Sequence of chain 1.C:
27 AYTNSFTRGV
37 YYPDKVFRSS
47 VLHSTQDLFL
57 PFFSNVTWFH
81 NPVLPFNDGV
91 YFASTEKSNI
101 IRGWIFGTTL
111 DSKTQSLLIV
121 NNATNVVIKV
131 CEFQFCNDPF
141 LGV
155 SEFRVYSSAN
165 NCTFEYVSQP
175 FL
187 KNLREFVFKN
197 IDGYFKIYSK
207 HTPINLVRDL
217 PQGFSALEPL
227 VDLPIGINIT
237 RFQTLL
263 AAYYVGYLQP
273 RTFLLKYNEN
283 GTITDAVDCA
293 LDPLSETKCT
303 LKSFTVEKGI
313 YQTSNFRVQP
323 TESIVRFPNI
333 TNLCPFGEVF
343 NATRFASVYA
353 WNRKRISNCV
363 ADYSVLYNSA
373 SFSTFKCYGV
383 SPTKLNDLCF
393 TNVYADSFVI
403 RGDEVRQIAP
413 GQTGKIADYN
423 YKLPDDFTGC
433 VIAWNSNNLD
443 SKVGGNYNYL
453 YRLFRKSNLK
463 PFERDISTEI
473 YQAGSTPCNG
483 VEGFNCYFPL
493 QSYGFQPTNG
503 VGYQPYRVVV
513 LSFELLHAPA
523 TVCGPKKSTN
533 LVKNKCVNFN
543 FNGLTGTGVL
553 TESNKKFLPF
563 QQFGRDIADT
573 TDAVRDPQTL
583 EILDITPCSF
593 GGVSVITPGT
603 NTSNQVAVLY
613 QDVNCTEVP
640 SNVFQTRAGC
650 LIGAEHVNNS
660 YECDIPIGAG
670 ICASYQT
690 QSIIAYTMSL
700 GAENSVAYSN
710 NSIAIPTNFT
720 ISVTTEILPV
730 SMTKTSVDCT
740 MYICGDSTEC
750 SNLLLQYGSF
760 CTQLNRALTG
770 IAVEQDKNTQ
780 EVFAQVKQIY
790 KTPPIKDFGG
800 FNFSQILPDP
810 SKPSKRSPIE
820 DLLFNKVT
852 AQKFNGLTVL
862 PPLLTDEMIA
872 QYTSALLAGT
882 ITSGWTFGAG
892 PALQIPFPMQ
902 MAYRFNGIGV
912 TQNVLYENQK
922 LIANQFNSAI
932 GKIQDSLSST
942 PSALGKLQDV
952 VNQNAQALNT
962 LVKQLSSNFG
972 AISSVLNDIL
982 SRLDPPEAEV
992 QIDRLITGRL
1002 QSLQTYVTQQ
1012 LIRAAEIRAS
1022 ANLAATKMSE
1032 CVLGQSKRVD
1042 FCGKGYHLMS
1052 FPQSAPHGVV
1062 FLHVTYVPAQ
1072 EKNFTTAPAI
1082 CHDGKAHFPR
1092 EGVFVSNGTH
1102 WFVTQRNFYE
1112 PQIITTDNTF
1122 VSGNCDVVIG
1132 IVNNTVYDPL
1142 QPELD

A protein and the small-molecule ligand that binds it are described below.
Small molecule (SMILES): CC(=O)N[C@@H]1[C@@H](O)[C@H](O)[C@@H](CO)O[C@H]1O

Binding-site contacts:
Ligand atom C3 contacts residue ASN603 of chain 1.C at 3.8 Å.
Ligand atom O7 contacts residue ASN603 of chain 1.C at 2.9 Å (h-bond).
Ligand atom C5 contacts residue ASN603 of chain 1.C at 3.7 Å.
Ligand atom C2 contacts residue ASN603 of chain 1.C at 2.5 Å.
Ligand atom C8 contacts residue THR604 of chain 1.C at 3.9 Å.
Ligand atom C4 contacts residue ASN603 of chain 1.C at 4.2 Å.
Ligand atom N2 contacts residue ASN603 of chain 1.C at 2.9 Å (h-bond).
Ligand atom O7 contacts residue THR604 of chain 1.C at 3.8 Å.
Ligand atom C7 contacts residue ASN603 of chain 1.C at 3.5 Å.
Ligand atom C1 contacts residue ASN603 of chain 1.C at 1.4 Å.
Ligand atom O6 contacts residue ASN603 of chain 1.C at 4.0 Å.
Ligand atom C7 contacts residue THR604 of chain 1.C at 4.3 Å.
Ligand atom O5 contacts residue ASN603 of chain 1.C at 2.4 Å (h-bond).